Sequence of chain 2.B:
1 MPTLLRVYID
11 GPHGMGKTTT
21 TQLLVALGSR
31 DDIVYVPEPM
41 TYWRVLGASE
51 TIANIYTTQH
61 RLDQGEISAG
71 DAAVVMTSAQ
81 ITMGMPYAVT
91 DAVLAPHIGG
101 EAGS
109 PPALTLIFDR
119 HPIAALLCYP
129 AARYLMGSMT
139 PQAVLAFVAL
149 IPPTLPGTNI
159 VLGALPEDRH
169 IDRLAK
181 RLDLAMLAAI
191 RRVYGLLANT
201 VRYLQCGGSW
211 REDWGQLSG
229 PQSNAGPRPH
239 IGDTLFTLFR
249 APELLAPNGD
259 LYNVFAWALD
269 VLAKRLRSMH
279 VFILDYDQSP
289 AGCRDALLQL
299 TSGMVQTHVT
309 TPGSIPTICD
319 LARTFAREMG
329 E

Binding-site contacts:
Ligand atom C2 contacts residue MET83 of chain 2.B at 3.5 Å (hydrophobic).
Ligand atom C5 contacts residue TYR127 of chain 2.B at 3.5 Å (hydrophobic).
Ligand atom C12 contacts residue GLU38 of chain 2.B at 4.2 Å.
Ligand atom O1 contacts residue TYR127 of chain 2.B at 3.6 Å.
Ligand atom O2 contacts residue GLN80 of chain 2.B at 2.9 Å (h-bond).
Ligand atom C2 contacts residue GLN80 of chain 2.B at 3.8 Å.
Ligand atom C4 contacts residue TYR127 of chain 2.B at 3.9 Å (hydrophobic).
Ligand atom C13 contacts residue ILE52 of chain 2.B at 4.2 Å (hydrophobic).
Ligand atom C4 contacts residue MET83 of chain 2.B at 4.3 Å (hydrophobic).
Ligand atom C3 contacts residue TYR127 of chain 2.B at 3.5 Å (hydrophobic).
Ligand atom N2 contacts residue MET83 of chain 2.B at 3.6 Å.
Ligand atom O3 contacts residue GLU38 of chain 2.B at 3.3 Å (salt-bridge).
Ligand atom C12 contacts residue MET83 of chain 2.B at 4.3 Å (hydrophobic).
Ligand atom C11 contacts residue ARG118 of chain 2.B at 3.8 Å.
Ligand atom O2 contacts residue ALA122 of chain 2.B at 4.1 Å.
Ligand atom C13 contacts residue HIS13 of chain 2.B at 4.1 Å.
Ligand atom C4 contacts residue ARG118 of chain 2.B at 3.6 Å.
Ligand atom C1 contacts residue TYR127 of chain 2.B at 3.3 Å (hydrophobic).
Ligand atom O2 contacts residue TYR127 of chain 2.B at 3.7 Å.
Ligand atom C3 contacts residue MET83 of chain 2.B at 3.6 Å (hydrophobic).
Ligand atom C11 contacts residue TYR127 of chain 2.B at 3.6 Å (hydrophobic).
Ligand atom C5 contacts residue MET83 of chain 2.B at 3.7 Å (hydrophobic).
Ligand atom N2 contacts residue GLN80 of chain 2.B at 2.9 Å (h-bond).
Ligand atom O2 contacts residue ALA123 of chain 2.B at 3.5 Å.
Ligand atom N1 contacts residue TYR127 of chain 2.B at 3.4 Å.
Ligand atom C12 contacts residue TRP43 of chain 2.B at 3.7 Å (hydrophobic).
Ligand atom C4 contacts residue TYR87 of chain 2.B at 3.8 Å (hydrophobic).
Ligand atom C2 contacts residue TYR127 of chain 2.B at 3.5 Å (hydrophobic).
Ligand atom C13 contacts residue GLU38 of chain 2.B at 4.0 Å.
Ligand atom N2 contacts residue TYR127 of chain 2.B at 3.4 Å.
Ligand atom C4 contacts residue ALA122 of chain 2.B at 4.3 Å (hydrophobic).
Ligand atom N1 contacts residue MET83 of chain 2.B at 3.8 Å.
Ligand atom C1 contacts residue MET83 of chain 2.B at 3.8 Å (hydrophobic).
Ligand atom O2 contacts residue MET83 of chain 2.B at 3.7 Å.
Ligand atom O3 contacts residue ARG118 of chain 2.B at 3.9 Å.
Ligand atom C1 contacts residue GLN80 of chain 2.B at 3.9 Å.
Ligand atom C12 contacts residue ARG118 of chain 2.B at 4.3 Å.
Ligand atom O1 contacts residue ILE55 of chain 2.B at 3.8 Å.
Ligand atom O3 contacts residue HIS13 of chain 2.B at 3.6 Å.
Ligand atom O1 contacts residue GLN80 of chain 2.B at 3.9 Å.

This protein binds this small molecule.
Small molecule (SMILES): Cc1c(CCCO)[nH]c(=O)[nH]c1=O